Sequence of chain 1.A:
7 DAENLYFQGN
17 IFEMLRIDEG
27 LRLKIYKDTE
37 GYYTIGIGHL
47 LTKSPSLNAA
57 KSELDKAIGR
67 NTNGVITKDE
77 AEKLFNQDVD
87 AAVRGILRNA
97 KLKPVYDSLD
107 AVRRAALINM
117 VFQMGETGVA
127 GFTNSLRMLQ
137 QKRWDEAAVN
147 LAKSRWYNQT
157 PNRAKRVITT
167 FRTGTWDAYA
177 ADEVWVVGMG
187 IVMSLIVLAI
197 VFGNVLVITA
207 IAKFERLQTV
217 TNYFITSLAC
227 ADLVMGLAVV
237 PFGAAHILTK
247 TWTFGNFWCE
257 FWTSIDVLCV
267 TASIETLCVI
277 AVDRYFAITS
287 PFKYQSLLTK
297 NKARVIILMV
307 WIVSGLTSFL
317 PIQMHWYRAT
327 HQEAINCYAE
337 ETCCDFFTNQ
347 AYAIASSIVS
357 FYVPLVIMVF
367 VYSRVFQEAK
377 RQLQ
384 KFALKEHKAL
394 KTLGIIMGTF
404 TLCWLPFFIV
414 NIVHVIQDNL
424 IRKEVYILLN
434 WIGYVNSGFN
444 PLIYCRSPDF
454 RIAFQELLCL

The protein below binds the small molecule below.
Small molecule (SMILES): CCCCCCC=CCCCCCC(=O)OC[C@@H](O)CO

Binding-site contacts:
Ligand atom C12 contacts residue ILE430 of chain 1.A at 3.9 Å (hydrophobic).
Ligand atom C13 contacts residue MET185 of chain 1.A at 3.6 Å (hydrophobic).
Ligand atom C12 contacts residue LEU431 of chain 1.A at 4.1 Å (hydrophobic).
Ligand atom C10 contacts residue MET185 of chain 1.A at 4.2 Å (hydrophobic).
Ligand atom C09 contacts residue MET189 of chain 1.A at 4.2 Å (hydrophobic).
Ligand atom C10 contacts residue MET189 of chain 1.A at 3.9 Å (hydrophobic).
Ligand atom C14 contacts residue ILE430 of chain 1.A at 4.1 Å (hydrophobic).
Ligand atom C13 contacts residue ILE243 of chain 1.A at 3.7 Å (hydrophobic).
Ligand atom C17 contacts residue GLU427 of chain 1.A at 3.9 Å.
Ligand atom O15 contacts residue GLU427 of chain 1.A at 3.8 Å.
Ligand atom C12 contacts residue MET185 of chain 1.A at 4.4 Å (hydrophobic).
Ligand atom C11 contacts residue MET189 of chain 1.A at 3.6 Å (hydrophobic).
Ligand atom C14 contacts residue MET185 of chain 1.A at 4.4 Å (hydrophobic).
Ligand atom C10 contacts residue LEU431 of chain 1.A at 4.0 Å (hydrophobic).
Ligand atom C09 contacts residue LEU431 of chain 1.A at 4.5 Å (hydrophobic).
Ligand atom C11 contacts residue ILE243 of chain 1.A at 4.4 Å (hydrophobic).
Ligand atom C13 contacts residue MET189 of chain 1.A at 4.2 Å (hydrophobic).
Ligand atom C18 contacts residue GLU427 of chain 1.A at 4.3 Å.
Ligand atom C11 contacts residue LEU431 of chain 1.A at 4.4 Å (hydrophobic).
Ligand atom C07 contacts residue VAL188 of chain 1.A at 4.1 Å (hydrophobic).
Ligand atom O21 contacts residue GLU427 of chain 1.A at 4.1 Å.
Ligand atom O19 contacts residue LYS246 of chain 1.A at 3.9 Å.
Ligand atom O16 contacts residue MET185 of chain 1.A at 4.0 Å.
Ligand atom C07 contacts residue ILE192 of chain 1.A at 3.7 Å (hydrophobic).
Ligand atom C11 contacts residue ILE430 of chain 1.A at 4.3 Å (hydrophobic).
Ligand atom C09 contacts residue TRP434 of chain 1.A at 3.7 Å (hydrophobic).
Ligand atom C08 contacts residue VAL188 of chain 1.A at 4.2 Å (hydrophobic).
Ligand atom O16 contacts residue ILE243 of chain 1.A at 3.9 Å.
Ligand atom C13 contacts residue ILE430 of chain 1.A at 4.0 Å (hydrophobic).
Ligand atom C14 contacts residue ILE243 of chain 1.A at 4.2 Å (hydrophobic).
Ligand atom C20 contacts residue GLU427 of chain 1.A at 3.7 Å.
Ligand atom C11 contacts residue TRP434 of chain 1.A at 4.0 Å (hydrophobic).